This small molecule binds to this protein.
Small molecule (SMILES): CSCC[C@H](NC(=O)[C@@H]1CCCN1C(=O)[C@H](CC(C)C)NC(=O)[C@H](CC(C)C)NC(=O)[C@H](CCCCN)NC(=O)[C@H](C)NC(=O)[C@H](CCCCN)NC(=O)[C@@H](N)CCCN=C(N)N)C(=O)N[C@@H](CCC(=O)O)C(=O)N[C@@H](CCC(=O)O)C(=O)N[C@@H](C)C(=O)N[C@@H](CC(C)C)C(=O)N[C@@H](CC(C)C)C(=O)N1CCC[C@H]1C=O

Sequence of chain 7.A:
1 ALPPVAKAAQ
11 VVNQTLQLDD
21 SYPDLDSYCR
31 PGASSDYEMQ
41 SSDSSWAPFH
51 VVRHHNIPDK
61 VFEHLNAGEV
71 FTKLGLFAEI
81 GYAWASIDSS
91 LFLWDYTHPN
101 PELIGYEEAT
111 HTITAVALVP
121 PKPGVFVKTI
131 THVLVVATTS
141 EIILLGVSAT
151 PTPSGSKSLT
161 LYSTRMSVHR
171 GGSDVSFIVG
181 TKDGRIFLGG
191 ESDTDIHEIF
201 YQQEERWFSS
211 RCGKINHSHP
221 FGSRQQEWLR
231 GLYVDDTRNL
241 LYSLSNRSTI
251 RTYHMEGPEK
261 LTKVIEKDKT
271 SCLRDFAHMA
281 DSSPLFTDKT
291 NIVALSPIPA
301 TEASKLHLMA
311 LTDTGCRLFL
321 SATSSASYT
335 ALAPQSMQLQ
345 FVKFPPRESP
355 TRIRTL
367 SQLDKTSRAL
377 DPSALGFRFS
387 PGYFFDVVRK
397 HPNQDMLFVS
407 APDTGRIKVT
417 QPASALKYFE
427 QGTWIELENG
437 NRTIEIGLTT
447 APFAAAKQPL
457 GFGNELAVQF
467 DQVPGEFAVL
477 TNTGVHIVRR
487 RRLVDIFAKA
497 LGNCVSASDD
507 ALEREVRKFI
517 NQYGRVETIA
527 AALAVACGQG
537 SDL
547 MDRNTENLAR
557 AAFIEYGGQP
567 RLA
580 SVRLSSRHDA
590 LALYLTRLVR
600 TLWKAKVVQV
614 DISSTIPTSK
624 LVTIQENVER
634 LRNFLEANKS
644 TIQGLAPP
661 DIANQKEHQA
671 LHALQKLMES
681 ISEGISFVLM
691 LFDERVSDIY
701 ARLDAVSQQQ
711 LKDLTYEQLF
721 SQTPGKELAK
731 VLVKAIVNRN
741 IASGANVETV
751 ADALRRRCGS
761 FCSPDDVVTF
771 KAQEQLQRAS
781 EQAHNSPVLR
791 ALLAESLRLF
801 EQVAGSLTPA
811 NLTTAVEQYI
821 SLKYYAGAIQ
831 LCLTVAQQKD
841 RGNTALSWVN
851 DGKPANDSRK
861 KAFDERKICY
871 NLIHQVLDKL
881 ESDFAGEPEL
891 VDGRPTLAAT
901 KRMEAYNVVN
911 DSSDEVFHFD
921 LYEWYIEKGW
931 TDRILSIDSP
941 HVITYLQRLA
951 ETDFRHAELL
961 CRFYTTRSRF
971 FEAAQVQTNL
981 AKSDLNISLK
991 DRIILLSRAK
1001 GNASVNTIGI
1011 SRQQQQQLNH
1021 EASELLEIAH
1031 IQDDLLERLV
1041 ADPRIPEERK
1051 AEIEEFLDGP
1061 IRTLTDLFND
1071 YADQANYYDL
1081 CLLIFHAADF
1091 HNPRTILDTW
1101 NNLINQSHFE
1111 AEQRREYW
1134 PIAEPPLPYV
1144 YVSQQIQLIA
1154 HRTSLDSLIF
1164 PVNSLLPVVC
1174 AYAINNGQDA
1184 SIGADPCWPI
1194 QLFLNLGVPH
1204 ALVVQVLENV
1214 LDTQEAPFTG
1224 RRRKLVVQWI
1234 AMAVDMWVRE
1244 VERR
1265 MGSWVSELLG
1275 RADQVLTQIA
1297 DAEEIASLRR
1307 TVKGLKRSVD

Binding-site contacts:
Ligand atom CA contacts residue LEU161 of chain 7.A at 3.5 Å (hydrophobic).
Ligand atom O contacts residue VAL127 of chain 7.A at 2.5 Å (h-bond).
Ligand atom C contacts residue LEU161 of chain 7.A at 3.8 Å (hydrophobic).
Ligand atom C contacts residue ILE130 of chain 7.A at 3.9 Å (hydrophobic).
Ligand atom CD1 contacts residue GLY124 of chain 7.A at 3.9 Å.
Ligand atom CD2 contacts residue LEU161 of chain 7.A at 3.6 Å (hydrophobic).
Ligand atom C contacts residue GLY105 of chain 7.A at 3.8 Å.
Ligand atom CB contacts residue ILE104 of chain 7.A at 3.6 Å (hydrophobic).
Ligand atom C contacts residue VAL127 of chain 7.A at 3.7 Å (hydrophobic).
Ligand atom CB contacts residue VAL125 of chain 7.A at 3.3 Å (hydrophobic).
Ligand atom OE1 contacts residue ARG165 of chain 7.A at 2.9 Å (salt-bridge).
Ligand atom CD1 contacts residue GLN203 of chain 7.A at 3.5 Å.
Ligand atom N contacts residue LEU161 of chain 7.A at 3.2 Å (h-bond).
Ligand atom CA contacts residue VAL125 of chain 7.A at 3.4 Å (hydrophobic).
Ligand atom CB contacts residue GLY105 of chain 7.A at 3.1 Å.
Ligand atom O contacts residue GLN203 of chain 7.A at 3.5 Å (h-bond).
Ligand atom CA contacts residue ILE130 of chain 7.A at 3.5 Å (hydrophobic).
Ligand atom O contacts residue ILE130 of chain 7.A at 3.7 Å.
Ligand atom CB contacts residue TYR162 of chain 7.A at 3.5 Å (hydrophobic).
Ligand atom CB contacts residue ILE130 of chain 7.A at 3.6 Å (hydrophobic).
Ligand atom O contacts residue PHE126 of chain 7.A at 3.4 Å.
Ligand atom CA contacts residue PHE126 of chain 7.A at 3.9 Å (hydrophobic).
Ligand atom CE contacts residue ARG165 of chain 7.A at 3.8 Å.
Ligand atom O contacts residue LEU161 of chain 7.A at 3.4 Å (h-bond).
Ligand atom O contacts residue GLY105 of chain 7.A at 3.7 Å.
Ligand atom CA contacts residue SER163 of chain 7.A at 3.7 Å.
Ligand atom O contacts residue SER163 of chain 7.A at 3.1 Å (h-bond).
Ligand atom CD2 contacts residue PHE126 of chain 7.A at 3.4 Å (hydrophobic).
Ligand atom CA contacts residue GLY105 of chain 7.A at 3.9 Å.
Ligand atom CD1 contacts residue TYR162 of chain 7.A at 3.5 Å (hydrophobic).
Ligand atom N contacts residue SER163 of chain 7.A at 3.9 Å.
Ligand atom O contacts residue VAL127 of chain 7.A at 3.5 Å.
Ligand atom SD contacts residue ARG165 of chain 7.A at 3.5 Å.
Ligand atom N contacts residue VAL125 of chain 7.A at 3.5 Å (h-bond).
Ligand atom N contacts residue GLY105 of chain 7.A at 2.8 Å (h-bond).
Ligand atom CG contacts residue TYR162 of chain 7.A at 3.9 Å (hydrophobic).
Ligand atom O contacts residue TYR162 of chain 7.A at 3.6 Å.
Ligand atom CD contacts residue GLN203 of chain 7.A at 3.5 Å.
Ligand atom CD contacts residue ARG165 of chain 7.A at 3.8 Å.
Ligand atom CA contacts residue GLY105 of chain 7.A at 3.6 Å.